Sequence of chain 1.A:
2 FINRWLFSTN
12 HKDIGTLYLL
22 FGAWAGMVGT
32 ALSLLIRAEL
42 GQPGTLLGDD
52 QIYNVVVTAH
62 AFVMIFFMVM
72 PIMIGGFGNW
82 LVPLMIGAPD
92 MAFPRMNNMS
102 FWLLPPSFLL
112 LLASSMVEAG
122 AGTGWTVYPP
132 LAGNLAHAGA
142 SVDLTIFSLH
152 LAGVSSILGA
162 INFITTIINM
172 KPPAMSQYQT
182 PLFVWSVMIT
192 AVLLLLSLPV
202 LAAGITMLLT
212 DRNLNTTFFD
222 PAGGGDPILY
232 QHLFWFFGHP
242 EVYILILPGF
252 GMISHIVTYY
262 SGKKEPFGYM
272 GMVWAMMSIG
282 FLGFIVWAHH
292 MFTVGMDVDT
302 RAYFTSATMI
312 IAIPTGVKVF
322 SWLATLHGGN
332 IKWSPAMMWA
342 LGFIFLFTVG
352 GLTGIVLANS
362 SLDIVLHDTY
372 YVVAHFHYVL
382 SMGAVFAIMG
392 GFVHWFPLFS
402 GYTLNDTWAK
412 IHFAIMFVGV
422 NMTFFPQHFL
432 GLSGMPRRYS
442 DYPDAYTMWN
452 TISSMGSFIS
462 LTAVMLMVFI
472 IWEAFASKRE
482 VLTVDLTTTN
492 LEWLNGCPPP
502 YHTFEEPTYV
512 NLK

Sequence of chain 1.C:
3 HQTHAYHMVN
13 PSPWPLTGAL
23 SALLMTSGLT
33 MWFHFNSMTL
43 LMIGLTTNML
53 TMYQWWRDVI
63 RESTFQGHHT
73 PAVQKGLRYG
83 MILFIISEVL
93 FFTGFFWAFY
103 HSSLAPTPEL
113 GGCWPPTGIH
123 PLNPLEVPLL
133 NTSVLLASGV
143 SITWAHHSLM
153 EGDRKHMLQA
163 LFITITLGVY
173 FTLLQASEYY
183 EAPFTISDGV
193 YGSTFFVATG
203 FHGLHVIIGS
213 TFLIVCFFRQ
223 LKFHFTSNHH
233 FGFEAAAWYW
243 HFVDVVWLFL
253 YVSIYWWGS

Binding-site contacts:
Ligand atom C24 contacts residue PGV1 of chain 1.TA at 4.0 Å.
Ligand atom C11 contacts residue PHE305 of chain 1.A at 4.1 Å (hydrophobic).
Ligand atom C23 contacts residue HIS233 of chain 1.A at 3.7 Å.
Ligand atom C19 contacts residue TYR304 of chain 1.A at 4.1 Å (hydrophobic).
Ligand atom C20 contacts residue TRP288 of chain 1.A at 4.3 Å (hydrophobic).
Ligand atom C23 contacts residue TRP99 of chain 1.C at 3.6 Å (hydrophobic).
Ligand atom C23 contacts residue PGV1 of chain 1.TA at 4.4 Å.
Ligand atom O26 contacts residue PGV1 of chain 1.TA at 4.0 Å.
Ligand atom C11 contacts residue THR301 of chain 1.A at 3.8 Å.
Ligand atom C3 contacts residue ASP300 of chain 1.A at 4.4 Å.
Ligand atom C24 contacts residue HIS233 of chain 1.A at 3.8 Å.
Ligand atom O25 contacts residue PGV1 of chain 1.TA at 4.0 Å.
Ligand atom C24 contacts residue HIS103 of chain 1.C at 3.2 Å.
Ligand atom O26 contacts residue HIS103 of chain 1.C at 2.7 Å (h-bond).
Ligand atom C16 contacts residue PGV1 of chain 1.TA at 4.0 Å.
Ligand atom C2 contacts residue TYR304 of chain 1.A at 4.1 Å (hydrophobic).
Ligand atom C15 contacts residue PGV1 of chain 1.TA at 3.6 Å.
Ligand atom C14 contacts residue PGV1 of chain 1.TA at 4.5 Å.
Ligand atom C18 contacts residue TRP288 of chain 1.A at 4.0 Å (hydrophobic).
Ligand atom C22 contacts residue PGV1 of chain 1.TA at 4.3 Å.
Ligand atom O12 contacts residue THR301 of chain 1.A at 2.8 Å (h-bond).
Ligand atom O26 contacts residue TRP99 of chain 1.C at 2.6 Å (h-bond).
Ligand atom O26 contacts residue HIS233 of chain 1.A at 4.0 Å.
Ligand atom C12 contacts residue PHE305 of chain 1.A at 4.0 Å (hydrophobic).
Ligand atom C24 contacts residue TRP99 of chain 1.C at 3.6 Å (hydrophobic).
Ligand atom O25 contacts residue HIS103 of chain 1.C at 3.0 Å (h-bond).
Ligand atom C12 contacts residue THR301 of chain 1.A at 3.8 Å.
Ligand atom O3 contacts residue ASP300 of chain 1.A at 3.6 Å.
Ligand atom C21 contacts residue PHE305 of chain 1.A at 4.5 Å (hydrophobic).
Ligand atom C9 contacts residue THR301 of chain 1.A at 4.3 Å.
Ligand atom C1 contacts residue ASP300 of chain 1.A at 4.3 Å.
Ligand atom O26 contacts residue LEU230 of chain 1.A at 4.4 Å.
Ligand atom C2 contacts residue THR301 of chain 1.A at 3.9 Å.
Ligand atom C1 contacts residue TYR304 of chain 1.A at 3.4 Å (hydrophobic).
Ligand atom O25 contacts residue HIS233 of chain 1.A at 3.5 Å (h-bond).
Ligand atom O7 contacts residue PGV1 of chain 1.TA at 3.3 Å.
Ligand atom C2 contacts residue ASP300 of chain 1.A at 3.6 Å.
Ligand atom C21 contacts residue HIS233 of chain 1.A at 3.6 Å.
Ligand atom C7 contacts residue PGV1 of chain 1.TA at 4.5 Å.
Ligand atom C21 contacts residue TRP288 of chain 1.A at 3.9 Å (hydrophobic).

A small-molecule ligand and the protein it binds are described below.
Small molecule (SMILES): C[C@H](CCC(=O)O)[C@H]1CC[C@H]2[C@@H]3[C@H](O)C[C@@H]4C[C@H](O)CC[C@]4(C)[C@H]3C[C@H](O)[C@]12C